Binding-site contacts:
Ligand atom N6 contacts residue ILE385 of chain 1.A at 3.1 Å (h-bond).
Ligand atom C8 contacts residue ILE130 of chain 1.B at 3.0 Å (hydrophobic).
Ligand atom O4' contacts residue GLY107 of chain 1.A at 3.1 Å (h-bond).
Ligand atom N7 contacts residue ASN386 of chain 1.B at 3.1 Å (h-bond).
Ligand atom N6 contacts residue GLN55 of chain 1.B at 3.0 Å (h-bond).
Ligand atom OP2 contacts residue TYR129 of chain 1.A at 3.0 Å (h-bond).
Ligand atom O4' contacts residue THR108 of chain 1.A at 3.1 Å.
Ligand atom O2' contacts residue GLY31 of chain 1.A at 2.9 Å (h-bond).
Ligand atom O4' contacts residue GLY107 of chain 1.B at 3.0 Å (h-bond).
Ligand atom N1 contacts residue SER53 of chain 1.B at 2.6 Å (h-bond).
Ligand atom O2' contacts residue GLY31 of chain 1.B at 3.0 Å (h-bond).
Ligand atom OP2 contacts residue GLY31 of chain 1.B at 3.1 Å (h-bond).
Ligand atom N6 contacts residue GLN55 of chain 1.A at 2.9 Å (h-bond).
Ligand atom OP2 contacts residue GLN32 of chain 1.B at 3.1 Å (h-bond).
Ligand atom C8 contacts residue ASN386 of chain 1.B at 3.2 Å.
Ligand atom OP2 contacts residue GLY31 of chain 1.A at 3.0 Å (h-bond).
Ligand atom OP2 contacts residue TYR129 of chain 1.B at 2.9 Å (h-bond).
Ligand atom O2' contacts residue PRO387 of chain 1.A at 2.7 Å (h-bond).
Ligand atom OP2 contacts residue THR108 of chain 1.A at 3.2 Å.
Ligand atom N1 contacts residue SER53 of chain 1.A at 2.6 Å (h-bond).
Ligand atom C4' contacts residue GLY107 of chain 1.B at 3.0 Å.
Ligand atom OP1 contacts residue GOL1 of chain 1.G at 2.9 Å (h-bond).
Ligand atom C4' contacts residue GLY107 of chain 1.A at 3.0 Å.
Ligand atom C8 contacts residue ILE130 of chain 1.A at 3.0 Å (hydrophobic).
Ligand atom C8 contacts residue ASP131 of chain 1.B at 3.3 Å.
Ligand atom OP2 contacts residue THR108 of chain 1.B at 3.3 Å.
Ligand atom C4' contacts residue SER105 of chain 1.B at 3.3 Å.
Ligand atom OP1 contacts residue GOL1 of chain 1.F at 2.7 Å (h-bond).
Ligand atom N7 contacts residue ASN386 of chain 1.A at 3.3 Å (h-bond).
Ligand atom O2' contacts residue PRO387 of chain 1.B at 2.7 Å (h-bond).
Ligand atom C4' contacts residue SER105 of chain 1.A at 3.3 Å.
Ligand atom N6 contacts residue ILE385 of chain 1.B at 3.1 Å (h-bond).
Ligand atom N7 contacts residue ASP131 of chain 1.B at 3.2 Å (salt-bridge).
Ligand atom OP2 contacts residue LYS109 of chain 1.A at 2.9 Å (salt-bridge).
Ligand atom C2' contacts residue GOL1 of chain 1.G at 3.3 Å.
Ligand atom C8 contacts residue ASN386 of chain 1.A at 3.3 Å.
Ligand atom OP2 contacts residue LYS109 of chain 1.B at 2.9 Å (salt-bridge).
Ligand atom O2' contacts residue GLN132 of chain 1.A at 2.8 Å (h-bond).
Ligand atom O2' contacts residue GLN132 of chain 1.B at 2.9 Å (h-bond).
Ligand atom OP2 contacts residue GLN32 of chain 1.A at 3.2 Å (h-bond).

Sequence of chain 1.A:
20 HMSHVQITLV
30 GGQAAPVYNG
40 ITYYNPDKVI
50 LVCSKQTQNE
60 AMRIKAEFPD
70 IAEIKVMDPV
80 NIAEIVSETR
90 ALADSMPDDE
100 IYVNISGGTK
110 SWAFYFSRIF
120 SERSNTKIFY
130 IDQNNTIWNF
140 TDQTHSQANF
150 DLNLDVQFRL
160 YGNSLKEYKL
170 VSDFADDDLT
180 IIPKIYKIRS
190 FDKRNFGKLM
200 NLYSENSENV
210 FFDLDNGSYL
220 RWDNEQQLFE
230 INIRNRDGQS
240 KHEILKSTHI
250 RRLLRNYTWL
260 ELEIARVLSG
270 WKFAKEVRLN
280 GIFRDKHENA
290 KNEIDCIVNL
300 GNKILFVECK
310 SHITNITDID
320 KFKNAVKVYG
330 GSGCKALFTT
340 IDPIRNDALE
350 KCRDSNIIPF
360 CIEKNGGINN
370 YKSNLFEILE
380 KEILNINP

The small molecule below binds the protein below.
Small molecule (SMILES): Nc1ncnc2c1ncn2[C@@H]1O[C@@H]2CO[P](=O)(O)O[C@H]3[C@@H](O)[C@H](n4cnc5c(N)ncnc54)O[C@@H]3CO[P](=O)(O)O[C@H]3[C@@H](O)[C@H](n4cnc5c(N)ncnc54)O[C@@H]3CO[P](=O)(O)O[C@H]3[C@@H](O)[C@H](n4cnc5c(N)ncnc54)O[C@@H]3CO[P](=O)(O)O[C@H]2[C@H]1O

Sequence of chain 1.B:
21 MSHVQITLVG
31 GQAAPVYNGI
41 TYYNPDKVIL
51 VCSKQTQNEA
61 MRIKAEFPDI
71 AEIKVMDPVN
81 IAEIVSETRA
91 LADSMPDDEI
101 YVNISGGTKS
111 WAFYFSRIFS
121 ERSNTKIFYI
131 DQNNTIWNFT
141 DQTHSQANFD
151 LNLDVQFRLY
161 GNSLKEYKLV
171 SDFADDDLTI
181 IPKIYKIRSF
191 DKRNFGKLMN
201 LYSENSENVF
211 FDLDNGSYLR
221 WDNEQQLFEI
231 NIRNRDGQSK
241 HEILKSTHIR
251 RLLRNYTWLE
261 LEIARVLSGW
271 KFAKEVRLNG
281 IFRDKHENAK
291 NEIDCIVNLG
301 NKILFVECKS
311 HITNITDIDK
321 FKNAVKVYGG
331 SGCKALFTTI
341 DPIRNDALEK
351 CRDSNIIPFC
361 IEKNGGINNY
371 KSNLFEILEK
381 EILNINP